Sequence of chain 1.A:
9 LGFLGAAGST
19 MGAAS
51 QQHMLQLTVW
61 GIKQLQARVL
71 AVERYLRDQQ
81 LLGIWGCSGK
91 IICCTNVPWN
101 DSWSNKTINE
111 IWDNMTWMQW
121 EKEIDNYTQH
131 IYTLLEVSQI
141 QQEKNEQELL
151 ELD

The protein below binds the small molecule below.
Small molecule (SMILES): CC(=O)N[C@@H]1[C@@H](O)[C@H](O)[C@@H](CO)O[C@H]1O

Binding-site contacts:
Ligand atom C4 contacts residue ASN105 of chain 1.A at 4.2 Å.
Ligand atom C1 contacts residue ASN105 of chain 1.A at 1.4 Å.
Ligand atom O7 contacts residue ASN105 of chain 1.A at 3.9 Å.
Ligand atom O5 contacts residue ASN105 of chain 1.A at 2.4 Å (h-bond).
Ligand atom C7 contacts residue ASN105 of chain 1.A at 3.6 Å.
Ligand atom C5 contacts residue ASN105 of chain 1.A at 3.7 Å.
Ligand atom N2 contacts residue ASN105 of chain 1.A at 2.9 Å (h-bond).
Ligand atom O6 contacts residue ASN105 of chain 1.A at 4.0 Å.
Ligand atom C2 contacts residue ASN105 of chain 1.A at 2.4 Å.
Ligand atom C3 contacts residue ASN105 of chain 1.A at 3.8 Å.